Sequence of chain 3.E:
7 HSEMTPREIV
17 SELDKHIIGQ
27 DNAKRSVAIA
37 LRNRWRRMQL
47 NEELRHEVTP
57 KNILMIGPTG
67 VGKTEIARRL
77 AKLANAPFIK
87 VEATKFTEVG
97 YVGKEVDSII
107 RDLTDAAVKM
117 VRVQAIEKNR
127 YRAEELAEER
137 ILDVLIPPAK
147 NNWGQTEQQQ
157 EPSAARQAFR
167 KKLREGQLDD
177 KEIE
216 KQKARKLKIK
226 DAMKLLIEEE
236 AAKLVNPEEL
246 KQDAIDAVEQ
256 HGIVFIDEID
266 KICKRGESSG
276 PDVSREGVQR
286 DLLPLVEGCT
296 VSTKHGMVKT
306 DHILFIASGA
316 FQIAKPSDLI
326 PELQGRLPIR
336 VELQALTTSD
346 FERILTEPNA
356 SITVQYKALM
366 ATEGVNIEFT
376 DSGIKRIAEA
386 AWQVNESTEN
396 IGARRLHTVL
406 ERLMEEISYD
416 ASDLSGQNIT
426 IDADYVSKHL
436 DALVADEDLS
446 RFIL

The small molecule below binds the protein below.
Small molecule (SMILES): Nc1ncnc2c1ncn2[C@@H]1O[C@H](CO[P](=O)(O)O[P](=O)(O)NP(=O)(O)O)[C@@H](O)[C@H]1O

Binding-site contacts:
Ligand atom N1 contacts residue GLY68 of chain 1.F at 3.3 Å (h-bond).
Ligand atom O2G contacts residue SER313 of chain 1.F at 3.5 Å (h-bond).
Ligand atom C2' contacts residue GLU71 of chain 1.F at 3.2 Å.
Ligand atom C5' contacts residue GLY66 of chain 1.F at 3.7 Å.
Ligand atom N3B contacts residue THR70 of chain 1.F at 3.4 Å (h-bond).
Ligand atom PB contacts residue GLY66 of chain 1.F at 3.4 Å.
Ligand atom O1A contacts residue LYS69 of chain 1.F at 3.4 Å (salt-bridge).
Ligand atom O3A contacts residue GLY66 of chain 1.F at 3.1 Å.
Ligand atom O1B contacts residue LYS69 of chain 1.F at 3.0 Å (salt-bridge).
Ligand atom O1G contacts residue THR65 of chain 1.F at 3.5 Å.
Ligand atom C2 contacts residue GLY68 of chain 1.F at 2.9 Å.
Ligand atom N3B contacts residue ARG399 of chain 1.F at 3.2 Å (salt-bridge).
Ligand atom O2G contacts residue ASP262 of chain 1.F at 2.7 Å (salt-bridge).
Ligand atom N6 contacts residue ILE24 of chain 1.F at 2.7 Å (h-bond).
Ligand atom O2B contacts residue THR65 of chain 1.F at 3.3 Å.
Ligand atom N1 contacts residue LEU341 of chain 1.F at 3.6 Å.
Ligand atom O1A contacts residue GLY68 of chain 1.F at 3.0 Å.
Ligand atom C2 contacts residue VAL67 of chain 1.F at 2.9 Å (hydrophobic).
Ligand atom N6 contacts residue ILE23 of chain 1.F at 3.2 Å.
Ligand atom C3' contacts residue GLU71 of chain 1.F at 3.6 Å.
Ligand atom O1G contacts residue GLU327 of chain 3.E at 3.6 Å.
Ligand atom N3 contacts residue ALA398 of chain 1.F at 3.5 Å.
Ligand atom N7 contacts residue HIS22 of chain 1.F at 3.5 Å (h-bond).
Ligand atom O2A contacts residue THR70 of chain 1.F at 3.1 Å.
Ligand atom O2G contacts residue THR70 of chain 1.F at 3.2 Å (h-bond).
Ligand atom N7 contacts residue ILE24 of chain 1.F at 3.5 Å (h-bond).
Ligand atom N1 contacts residue VAL67 of chain 1.F at 2.7 Å (h-bond).
Ligand atom C5 contacts residue ILE349 of chain 1.F at 3.6 Å (hydrophobic).
Ligand atom O3G contacts residue ASP262 of chain 1.F at 2.6 Å (salt-bridge).
Ligand atom O1B contacts residue THR70 of chain 1.F at 2.7 Å (h-bond).
Ligand atom PG contacts residue ASP262 of chain 1.F at 3.5 Å.
Ligand atom O4' contacts residue ALA398 of chain 1.F at 3.2 Å.
Ligand atom O3G contacts residue GLU327 of chain 3.E at 3.2 Å (salt-bridge).
Ligand atom C2 contacts residue GLY66 of chain 1.F at 3.3 Å.
Ligand atom O1A contacts residue GLU71 of chain 1.F at 3.4 Å (salt-bridge).
Ligand atom O2B contacts residue VAL67 of chain 1.F at 3.4 Å (h-bond).
Ligand atom O3A contacts residue ARG399 of chain 1.F at 3.6 Å (salt-bridge).
Ligand atom O2B contacts residue LYS69 of chain 1.F at 2.9 Å (salt-bridge).
Ligand atom C2 contacts residue LEU341 of chain 1.F at 3.6 Å (hydrophobic).
Ligand atom O2B contacts residue GLY66 of chain 1.F at 2.7 Å (h-bond).

Sequence of chain 1.F:
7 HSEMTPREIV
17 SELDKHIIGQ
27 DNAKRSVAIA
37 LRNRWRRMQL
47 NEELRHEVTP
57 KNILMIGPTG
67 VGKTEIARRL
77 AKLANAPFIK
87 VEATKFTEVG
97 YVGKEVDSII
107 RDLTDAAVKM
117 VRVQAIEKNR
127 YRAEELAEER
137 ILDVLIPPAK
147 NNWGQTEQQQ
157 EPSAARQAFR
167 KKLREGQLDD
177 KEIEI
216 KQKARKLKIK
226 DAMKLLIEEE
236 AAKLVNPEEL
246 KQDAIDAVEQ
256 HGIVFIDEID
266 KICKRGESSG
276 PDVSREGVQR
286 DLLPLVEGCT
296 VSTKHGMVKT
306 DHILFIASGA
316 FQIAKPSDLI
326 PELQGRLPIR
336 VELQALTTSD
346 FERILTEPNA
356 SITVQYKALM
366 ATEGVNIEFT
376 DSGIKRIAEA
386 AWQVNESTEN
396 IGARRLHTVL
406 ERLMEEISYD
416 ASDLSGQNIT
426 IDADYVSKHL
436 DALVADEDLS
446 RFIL